The protein below binds the small molecule below.
Small molecule (SMILES): CN(CCOc1ccc(C[C@H](Nc2ccccc2C(=O)c2ccccc2)C(=O)O)cc1)c1ccccn1

Binding-site contacts:
Ligand atom C13 contacts residue GLN84 of chain 1.A at 3.4 Å.
Ligand atom O2 contacts residue HIS121 of chain 1.A at 2.9 Å (h-bond).
Ligand atom C17 contacts residue PHE80 of chain 1.A at 3.5 Å (hydrophobic).
Ligand atom O3 contacts residue TYR271 of chain 1.A at 2.5 Å (h-bond).
Ligand atom O1 contacts residue CYS83 of chain 1.A at 3.2 Å.
Ligand atom C9 contacts residue HIS247 of chain 1.A at 3.6 Å.
Ligand atom C6 contacts residue SER87 of chain 1.A at 3.6 Å.
Ligand atom C11 contacts residue PHE80 of chain 1.A at 3.3 Å (hydrophobic).
Ligand atom C19 contacts residue PHE161 of chain 1.A at 3.6 Å (hydrophobic).
Ligand atom C contacts residue ARG86 of chain 1.A at 3.5 Å.
Ligand atom O2 contacts residue SER87 of chain 1.A at 3.1 Å.
Ligand atom C8 contacts residue HIS247 of chain 1.A at 3.7 Å.
Ligand atom C15 contacts residue HIS247 of chain 1.A at 3.7 Å.
Ligand atom C21 contacts residue CYS83 of chain 1.A at 3.4 Å (hydrophobic).
Ligand atom O contacts residue LEU128 of chain 1.A at 3.6 Å.
Ligand atom O2 contacts residue LEU267 of chain 1.A at 3.6 Å.
Ligand atom C24 contacts residue MET162 of chain 1.A at 3.6 Å (hydrophobic).
Ligand atom C25 contacts residue ARG86 of chain 1.A at 3.7 Å.
Ligand atom O contacts residue CYS83 of chain 1.A at 3.6 Å.
Ligand atom C28 contacts residue SER140 of chain 1.A at 3.5 Å.
Ligand atom C29 contacts residue SER140 of chain 1.A at 3.4 Å.
Ligand atom C22 contacts residue SER87 of chain 1.A at 3.6 Å.
Ligand atom C22 contacts residue HIS121 of chain 1.A at 3.3 Å.
Ligand atom C4 contacts residue SER87 of chain 1.A at 3.6 Å.
Ligand atom C8 contacts residue SER87 of chain 1.A at 3.1 Å.
Ligand atom C12 contacts residue PHE80 of chain 1.A at 3.2 Å (hydrophobic).
Ligand atom N contacts residue ARG86 of chain 1.A at 3.5 Å.
Ligand atom O3 contacts residue HIS121 of chain 1.A at 3.2 Å (h-bond).
Ligand atom C17 contacts residue PHE161 of chain 1.A at 3.3 Å (hydrophobic).
Ligand atom C10 contacts residue CYS83 of chain 1.A at 3.7 Å (hydrophobic).
Ligand atom C12 contacts residue GLN84 of chain 1.A at 3.4 Å.
Ligand atom N1 contacts residue HIS247 of chain 1.A at 2.9 Å (h-bond).
Ligand atom O3 contacts residue HIS247 of chain 1.A at 3.0 Å (h-bond).
Ligand atom C2 contacts residue ARG86 of chain 1.A at 3.6 Å.
Ligand atom C7 contacts residue TYR125 of chain 1.A at 3.7 Å (hydrophobic).
Ligand atom C22 contacts residue TYR271 of chain 1.A at 3.6 Å (hydrophobic).
Ligand atom C3 contacts residue CYS83 of chain 1.A at 3.7 Å (hydrophobic).
Ligand atom C18 contacts residue PHE161 of chain 1.A at 3.4 Å (hydrophobic).
Ligand atom C contacts residue LEU131 of chain 1.A at 3.6 Å (hydrophobic).
Ligand atom C5 contacts residue SER87 of chain 1.A at 2.9 Å.

Sequence of chain 1.A:
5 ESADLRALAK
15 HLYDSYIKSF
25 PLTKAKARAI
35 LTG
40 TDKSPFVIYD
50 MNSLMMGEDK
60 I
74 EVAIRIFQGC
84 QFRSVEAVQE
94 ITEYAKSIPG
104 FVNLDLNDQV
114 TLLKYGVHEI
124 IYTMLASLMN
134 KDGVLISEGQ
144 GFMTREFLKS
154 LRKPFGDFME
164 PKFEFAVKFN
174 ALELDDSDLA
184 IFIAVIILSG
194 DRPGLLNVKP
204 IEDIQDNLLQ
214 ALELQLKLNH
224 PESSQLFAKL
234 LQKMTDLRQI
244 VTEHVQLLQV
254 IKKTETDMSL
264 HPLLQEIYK